Binding-site contacts:
Ligand atom CL contacts residue ALA460 of chain 1.A at 3.8 Å.
Ligand atom N25 contacts residue VAL462 of chain 1.A at 3.3 Å.
Ligand atom F13 contacts residue PHE97 of chain 1.A at 3.5 Å.
Ligand atom N6 contacts residue ARG91 of chain 1.A at 3.5 Å (salt-bridge).
Ligand atom O16 contacts residue GLY279 of chain 1.A at 3.6 Å (h-bond).
Ligand atom C15 contacts residue GLY279 of chain 1.A at 3.5 Å.
Ligand atom N25 contacts residue SER192 of chain 1.A at 3.2 Å.
Ligand atom F13 contacts residue ARG91 of chain 1.A at 2.6 Å.
Ligand atom O2 contacts residue PHE459 of chain 1.A at 3.4 Å.
Ligand atom C3 contacts residue PHE459 of chain 1.A at 3.8 Å (hydrophobic).
Ligand atom O16 contacts residue ILE188 of chain 1.A at 3.1 Å.
Ligand atom O8 contacts residue LEU191 of chain 1.A at 3.2 Å.
Ligand atom C22 contacts residue PHE459 of chain 1.A at 3.2 Å (hydrophobic).
Ligand atom O19 contacts residue PHE459 of chain 1.A at 3.9 Å.
Ligand atom C17 contacts residue LEU184 of chain 1.A at 3.4 Å (hydrophobic).
Ligand atom F11 contacts residue LEU191 of chain 1.A at 3.7 Å.
Ligand atom O8 contacts residue ASN187 of chain 1.A at 3.9 Å.
Ligand atom C23 contacts residue GLU283 of chain 1.A at 3.7 Å.
Ligand atom C21 contacts residue PHE459 of chain 1.A at 3.2 Å (hydrophobic).
Ligand atom C1 contacts residue ALA280 of chain 1.A at 3.7 Å (hydrophobic).
Ligand atom C21 contacts residue ILE188 of chain 1.A at 3.7 Å (hydrophobic).
Ligand atom C28 contacts residue THR284 of chain 1.A at 3.8 Å.
Ligand atom C24 contacts residue SER192 of chain 1.A at 3.7 Å.
Ligand atom C18 contacts residue GLY279 of chain 1.A at 3.5 Å.
Ligand atom C26 contacts residue GLU283 of chain 1.A at 3.4 Å.
Ligand atom O19 contacts residue GLY279 of chain 1.A at 3.6 Å.
Ligand atom O9 contacts residue ARG91 of chain 1.A at 3.8 Å.
Ligand atom CL contacts residue GLU283 of chain 1.A at 3.6 Å.
Ligand atom C20 contacts residue PHE459 of chain 1.A at 3.6 Å (hydrophobic).
Ligand atom N25 contacts residue ASN457 of chain 1.A at 3.3 Å (h-bond).
Ligand atom F12 contacts residue ARG91 of chain 1.A at 2.6 Å.
Ligand atom F12 contacts residue VAL220 of chain 1.A at 3.7 Å.
Ligand atom CL contacts residue THR287 of chain 1.A at 3.0 Å.
Ligand atom C14 contacts residue GLY279 of chain 1.A at 3.9 Å.
Ligand atom C23 contacts residue PHE459 of chain 1.A at 3.7 Å (hydrophobic).
Ligand atom C28 contacts residue GLU283 of chain 1.A at 3.5 Å.
Ligand atom C10 contacts residue ARG91 of chain 1.A at 3.1 Å.
Ligand atom C22 contacts residue ILE188 of chain 1.A at 3.8 Å (hydrophobic).
Ligand atom C17 contacts residue ILE188 of chain 1.A at 3.4 Å (hydrophobic).
Ligand atom C17 contacts residue GLY279 of chain 1.A at 3.1 Å.

This small molecule binds to this protein.
Small molecule (SMILES): COc1cc(NS(=O)(=O)C(F)(F)F)cc(OC)c1Oc1ccc(C#N)c(Cl)c1

Sequence of chain 1.A:
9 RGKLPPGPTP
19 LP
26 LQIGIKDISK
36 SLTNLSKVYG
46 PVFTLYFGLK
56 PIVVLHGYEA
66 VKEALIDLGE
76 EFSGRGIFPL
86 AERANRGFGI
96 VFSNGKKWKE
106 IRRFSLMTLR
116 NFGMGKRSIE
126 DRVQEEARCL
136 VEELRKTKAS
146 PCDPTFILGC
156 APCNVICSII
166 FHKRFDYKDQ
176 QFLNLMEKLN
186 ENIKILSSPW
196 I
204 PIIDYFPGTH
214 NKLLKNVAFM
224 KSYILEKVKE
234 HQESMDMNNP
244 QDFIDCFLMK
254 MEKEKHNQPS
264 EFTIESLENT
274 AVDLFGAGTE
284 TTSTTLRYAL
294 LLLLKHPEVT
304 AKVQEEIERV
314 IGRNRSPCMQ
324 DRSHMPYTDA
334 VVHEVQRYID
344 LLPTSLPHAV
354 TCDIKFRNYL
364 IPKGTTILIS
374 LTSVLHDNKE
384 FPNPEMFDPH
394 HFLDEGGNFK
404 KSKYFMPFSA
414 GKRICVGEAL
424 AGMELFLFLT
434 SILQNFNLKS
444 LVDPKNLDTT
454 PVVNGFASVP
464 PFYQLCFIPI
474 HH